Sequence of chain 1.C:
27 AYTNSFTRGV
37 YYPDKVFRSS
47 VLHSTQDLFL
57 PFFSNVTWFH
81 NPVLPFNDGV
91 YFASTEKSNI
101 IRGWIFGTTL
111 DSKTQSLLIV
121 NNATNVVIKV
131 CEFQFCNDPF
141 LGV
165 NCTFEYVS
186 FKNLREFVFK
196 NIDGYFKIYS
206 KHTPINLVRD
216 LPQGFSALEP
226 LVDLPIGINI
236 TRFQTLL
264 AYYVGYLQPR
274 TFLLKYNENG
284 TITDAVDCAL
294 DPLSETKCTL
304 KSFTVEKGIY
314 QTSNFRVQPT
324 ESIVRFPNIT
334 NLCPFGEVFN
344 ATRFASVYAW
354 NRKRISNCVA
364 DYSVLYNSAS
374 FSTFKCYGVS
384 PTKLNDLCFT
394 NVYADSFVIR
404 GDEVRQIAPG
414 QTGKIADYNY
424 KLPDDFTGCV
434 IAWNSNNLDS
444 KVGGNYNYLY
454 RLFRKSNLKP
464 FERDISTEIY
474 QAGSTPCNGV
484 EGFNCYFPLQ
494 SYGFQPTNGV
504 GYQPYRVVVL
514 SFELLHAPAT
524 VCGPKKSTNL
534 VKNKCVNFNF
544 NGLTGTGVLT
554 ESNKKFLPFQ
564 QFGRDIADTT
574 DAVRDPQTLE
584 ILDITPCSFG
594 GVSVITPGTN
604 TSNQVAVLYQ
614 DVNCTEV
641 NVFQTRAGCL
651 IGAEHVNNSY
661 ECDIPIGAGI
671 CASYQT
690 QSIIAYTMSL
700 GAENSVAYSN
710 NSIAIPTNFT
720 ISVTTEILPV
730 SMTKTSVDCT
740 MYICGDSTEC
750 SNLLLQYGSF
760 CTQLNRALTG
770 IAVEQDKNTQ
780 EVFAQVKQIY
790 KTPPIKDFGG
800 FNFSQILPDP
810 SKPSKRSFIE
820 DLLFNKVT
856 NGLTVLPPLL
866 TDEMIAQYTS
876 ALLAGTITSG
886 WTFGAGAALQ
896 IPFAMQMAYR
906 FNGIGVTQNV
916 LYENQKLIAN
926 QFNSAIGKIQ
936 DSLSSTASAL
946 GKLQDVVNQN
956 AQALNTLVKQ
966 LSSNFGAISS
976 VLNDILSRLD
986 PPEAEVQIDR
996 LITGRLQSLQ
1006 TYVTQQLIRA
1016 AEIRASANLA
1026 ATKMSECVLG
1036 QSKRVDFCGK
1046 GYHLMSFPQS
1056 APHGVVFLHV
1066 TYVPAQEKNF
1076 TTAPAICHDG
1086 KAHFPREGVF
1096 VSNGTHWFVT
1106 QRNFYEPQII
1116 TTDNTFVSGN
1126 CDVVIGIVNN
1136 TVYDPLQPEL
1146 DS

The small molecule below binds the protein below.
Small molecule (SMILES): CC(=O)N[C@@H]1[C@@H](O)[C@H](O)[C@@H](CO)O[C@H]1O

Binding-site contacts:
Ligand atom O5 contacts residue ASN657 of chain 1.C at 2.4 Å (h-bond).
Ligand atom O7 contacts residue HIS655 of chain 1.C at 4.3 Å.
Ligand atom C8 contacts residue VAL656 of chain 1.C at 4.4 Å (hydrophobic).
Ligand atom O7 contacts residue VAL656 of chain 1.C at 3.6 Å.
Ligand atom C8 contacts residue GLU654 of chain 1.C at 4.2 Å.
Ligand atom C3 contacts residue ASN657 of chain 1.C at 3.8 Å.
Ligand atom C5 contacts residue ASN657 of chain 1.C at 3.6 Å.
Ligand atom C7 contacts residue HIS655 of chain 1.C at 3.9 Å.
Ligand atom O7 contacts residue ASN657 of chain 1.C at 3.0 Å (h-bond).
Ligand atom C2 contacts residue ASN657 of chain 1.C at 2.5 Å.
Ligand atom C4 contacts residue ASN657 of chain 1.C at 4.2 Å.
Ligand atom C7 contacts residue ASN657 of chain 1.C at 3.4 Å.
Ligand atom C7 contacts residue VAL656 of chain 1.C at 4.1 Å (hydrophobic).
Ligand atom N2 contacts residue ASN657 of chain 1.C at 2.8 Å (h-bond).
Ligand atom N2 contacts residue HIS655 of chain 1.C at 4.4 Å.
Ligand atom C8 contacts residue HIS655 of chain 1.C at 3.5 Å.
Ligand atom C1 contacts residue ASN657 of chain 1.C at 1.4 Å.